Sequence of chain 1.E:
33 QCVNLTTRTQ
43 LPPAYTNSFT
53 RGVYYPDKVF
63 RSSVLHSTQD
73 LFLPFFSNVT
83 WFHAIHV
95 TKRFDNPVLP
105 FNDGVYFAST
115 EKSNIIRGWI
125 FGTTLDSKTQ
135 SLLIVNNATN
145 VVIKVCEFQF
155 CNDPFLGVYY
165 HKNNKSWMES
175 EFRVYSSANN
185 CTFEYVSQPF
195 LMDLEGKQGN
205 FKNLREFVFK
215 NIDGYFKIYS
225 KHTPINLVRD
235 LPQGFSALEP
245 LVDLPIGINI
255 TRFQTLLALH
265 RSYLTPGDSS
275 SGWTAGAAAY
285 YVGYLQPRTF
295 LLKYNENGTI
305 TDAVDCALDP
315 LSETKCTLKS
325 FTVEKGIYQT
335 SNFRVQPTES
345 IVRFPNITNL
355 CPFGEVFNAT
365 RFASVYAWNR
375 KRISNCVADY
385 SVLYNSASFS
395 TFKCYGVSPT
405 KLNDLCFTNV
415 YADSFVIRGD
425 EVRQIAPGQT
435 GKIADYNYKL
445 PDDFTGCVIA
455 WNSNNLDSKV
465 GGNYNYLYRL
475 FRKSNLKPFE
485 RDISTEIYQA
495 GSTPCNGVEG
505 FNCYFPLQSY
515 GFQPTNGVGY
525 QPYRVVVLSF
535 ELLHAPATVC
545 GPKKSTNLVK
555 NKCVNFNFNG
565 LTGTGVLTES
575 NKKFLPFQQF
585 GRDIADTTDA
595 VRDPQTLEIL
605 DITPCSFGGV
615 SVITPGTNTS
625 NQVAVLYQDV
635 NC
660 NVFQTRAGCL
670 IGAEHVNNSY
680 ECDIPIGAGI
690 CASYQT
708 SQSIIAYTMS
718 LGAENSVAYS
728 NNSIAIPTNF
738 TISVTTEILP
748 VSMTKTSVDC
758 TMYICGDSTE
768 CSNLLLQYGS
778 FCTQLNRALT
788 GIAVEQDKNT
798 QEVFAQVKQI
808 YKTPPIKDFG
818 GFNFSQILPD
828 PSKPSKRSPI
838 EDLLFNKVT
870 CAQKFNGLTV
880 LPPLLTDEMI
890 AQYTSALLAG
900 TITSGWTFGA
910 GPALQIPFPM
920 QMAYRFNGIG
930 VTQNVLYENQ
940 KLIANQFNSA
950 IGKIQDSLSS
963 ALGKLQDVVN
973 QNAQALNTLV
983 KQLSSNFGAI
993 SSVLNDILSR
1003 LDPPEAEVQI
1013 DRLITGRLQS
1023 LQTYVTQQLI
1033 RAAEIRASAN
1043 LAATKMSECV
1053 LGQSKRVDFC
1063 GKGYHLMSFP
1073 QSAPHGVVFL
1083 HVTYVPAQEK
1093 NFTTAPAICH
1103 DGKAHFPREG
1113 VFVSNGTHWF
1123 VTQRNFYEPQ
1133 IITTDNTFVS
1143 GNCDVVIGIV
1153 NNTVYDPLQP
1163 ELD

This small molecule binds to this protein.
Small molecule (SMILES): CC(=O)N[C@@H]1[C@@H](O)[C@H](O)[C@@H](CO)O[C@H]1O

Binding-site contacts:
Ligand atom C1 contacts residue ASN676 of chain 1.E at 1.4 Å.
Ligand atom C4 contacts residue ASN676 of chain 1.E at 4.2 Å.
Ligand atom C5 contacts residue ASN676 of chain 1.E at 3.7 Å.
Ligand atom C2 contacts residue ASN676 of chain 1.E at 2.5 Å.
Ligand atom C8 contacts residue HIS674 of chain 1.E at 4.1 Å.
Ligand atom N2 contacts residue ASN676 of chain 1.E at 2.9 Å (h-bond).
Ligand atom C3 contacts residue ASN676 of chain 1.E at 3.8 Å.
Ligand atom O7 contacts residue ASN676 of chain 1.E at 3.7 Å.
Ligand atom O5 contacts residue ASN676 of chain 1.E at 2.4 Å (h-bond).
Ligand atom C7 contacts residue ASN676 of chain 1.E at 3.5 Å.